Sequence of chain 1.A:
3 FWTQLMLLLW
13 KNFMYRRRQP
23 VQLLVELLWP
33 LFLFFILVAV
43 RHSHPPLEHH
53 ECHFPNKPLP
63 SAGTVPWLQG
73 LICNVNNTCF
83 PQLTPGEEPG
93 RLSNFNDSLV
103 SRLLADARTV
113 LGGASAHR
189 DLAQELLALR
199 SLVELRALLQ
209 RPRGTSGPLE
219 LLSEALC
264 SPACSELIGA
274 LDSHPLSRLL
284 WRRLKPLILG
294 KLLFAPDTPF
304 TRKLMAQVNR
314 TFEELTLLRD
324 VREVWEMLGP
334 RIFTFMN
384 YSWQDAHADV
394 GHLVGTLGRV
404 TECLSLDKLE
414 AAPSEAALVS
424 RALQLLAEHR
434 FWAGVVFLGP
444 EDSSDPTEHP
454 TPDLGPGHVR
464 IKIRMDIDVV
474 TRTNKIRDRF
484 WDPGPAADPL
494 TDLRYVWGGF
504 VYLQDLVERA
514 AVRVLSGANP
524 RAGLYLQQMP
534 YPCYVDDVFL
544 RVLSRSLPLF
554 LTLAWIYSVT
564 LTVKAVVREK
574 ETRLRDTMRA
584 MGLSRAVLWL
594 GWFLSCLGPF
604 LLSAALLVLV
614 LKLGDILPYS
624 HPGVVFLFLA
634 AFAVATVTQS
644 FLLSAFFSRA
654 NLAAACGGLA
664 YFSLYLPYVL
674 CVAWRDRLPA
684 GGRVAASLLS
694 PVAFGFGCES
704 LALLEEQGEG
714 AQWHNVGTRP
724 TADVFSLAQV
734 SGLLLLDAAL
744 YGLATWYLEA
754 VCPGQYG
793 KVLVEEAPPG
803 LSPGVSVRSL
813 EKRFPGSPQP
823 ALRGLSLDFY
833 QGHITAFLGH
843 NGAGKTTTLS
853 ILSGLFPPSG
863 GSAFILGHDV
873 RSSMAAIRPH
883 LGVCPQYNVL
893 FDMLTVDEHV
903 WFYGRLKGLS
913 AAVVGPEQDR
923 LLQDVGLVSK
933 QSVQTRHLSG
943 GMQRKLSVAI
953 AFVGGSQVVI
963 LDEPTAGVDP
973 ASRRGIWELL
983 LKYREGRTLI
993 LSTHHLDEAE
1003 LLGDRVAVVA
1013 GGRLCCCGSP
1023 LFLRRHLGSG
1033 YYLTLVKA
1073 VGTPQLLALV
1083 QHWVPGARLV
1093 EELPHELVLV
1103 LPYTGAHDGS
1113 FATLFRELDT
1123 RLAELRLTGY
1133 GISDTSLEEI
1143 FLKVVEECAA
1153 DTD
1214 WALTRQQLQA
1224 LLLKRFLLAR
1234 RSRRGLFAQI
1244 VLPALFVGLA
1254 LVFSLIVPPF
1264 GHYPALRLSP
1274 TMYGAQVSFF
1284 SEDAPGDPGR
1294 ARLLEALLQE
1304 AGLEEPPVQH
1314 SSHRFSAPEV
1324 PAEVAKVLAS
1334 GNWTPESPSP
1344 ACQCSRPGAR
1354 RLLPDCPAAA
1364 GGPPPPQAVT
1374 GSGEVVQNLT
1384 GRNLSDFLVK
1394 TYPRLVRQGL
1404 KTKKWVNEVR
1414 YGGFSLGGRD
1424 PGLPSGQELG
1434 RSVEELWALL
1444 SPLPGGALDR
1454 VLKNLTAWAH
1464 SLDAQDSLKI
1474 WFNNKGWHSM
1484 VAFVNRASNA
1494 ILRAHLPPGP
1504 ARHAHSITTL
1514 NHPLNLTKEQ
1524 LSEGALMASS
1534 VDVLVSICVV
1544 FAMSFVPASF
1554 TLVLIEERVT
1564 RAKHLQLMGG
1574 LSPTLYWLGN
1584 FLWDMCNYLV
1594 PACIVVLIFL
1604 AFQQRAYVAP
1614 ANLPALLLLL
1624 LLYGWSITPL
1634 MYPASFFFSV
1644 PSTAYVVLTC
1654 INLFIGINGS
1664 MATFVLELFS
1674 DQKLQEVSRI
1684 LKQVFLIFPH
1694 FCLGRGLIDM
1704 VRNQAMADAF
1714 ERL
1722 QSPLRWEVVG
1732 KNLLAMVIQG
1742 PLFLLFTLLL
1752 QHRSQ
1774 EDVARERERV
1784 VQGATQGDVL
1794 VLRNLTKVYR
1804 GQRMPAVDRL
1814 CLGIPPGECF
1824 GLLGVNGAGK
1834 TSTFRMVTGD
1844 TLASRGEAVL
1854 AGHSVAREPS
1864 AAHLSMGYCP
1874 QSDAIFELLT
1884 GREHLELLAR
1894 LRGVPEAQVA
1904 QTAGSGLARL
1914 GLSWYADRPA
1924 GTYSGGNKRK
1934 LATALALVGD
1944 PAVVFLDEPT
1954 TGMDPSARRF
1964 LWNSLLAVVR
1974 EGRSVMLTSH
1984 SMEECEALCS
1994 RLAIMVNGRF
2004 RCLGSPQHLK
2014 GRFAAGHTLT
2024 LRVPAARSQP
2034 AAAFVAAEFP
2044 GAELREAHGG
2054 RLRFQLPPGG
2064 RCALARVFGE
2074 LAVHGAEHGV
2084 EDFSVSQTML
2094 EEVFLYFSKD

A small-molecule ligand and the protein it binds are described below.
Small molecule (SMILES): CC(=O)N[C@@H]1[C@@H](O)[C@H](O)[C@@H](CO)O[C@H]1O

Binding-site contacts:
Ligand atom C6 contacts residue ASP410 of chain 1.A at 4.4 Å.
Ligand atom C4 contacts residue GLU316 of chain 1.A at 3.4 Å.
Ligand atom C2 contacts residue GLU316 of chain 1.A at 4.0 Å.
Ligand atom C1 contacts residue ASN312 of chain 1.A at 1.4 Å.
Ligand atom O4 contacts residue ASP410 of chain 1.A at 4.0 Å.
Ligand atom C7 contacts residue ASN312 of chain 1.A at 3.1 Å.
Ligand atom O4 contacts residue GLU316 of chain 1.A at 4.5 Å.
Ligand atom C5 contacts residue ASN312 of chain 1.A at 3.7 Å.
Ligand atom C5 contacts residue ASP410 of chain 1.A at 4.0 Å.
Ligand atom O6 contacts residue ASP410 of chain 1.A at 3.8 Å.
Ligand atom C3 contacts residue ASN312 of chain 1.A at 3.8 Å.
Ligand atom O6 contacts residue GLU316 of chain 1.A at 4.3 Å.
Ligand atom C8 contacts residue LEU412 of chain 1.A at 4.1 Å (hydrophobic).
Ligand atom N2 contacts residue ASN312 of chain 1.A at 2.9 Å (h-bond).
Ligand atom C4 contacts residue ASN312 of chain 1.A at 4.2 Å.
Ligand atom O5 contacts residue ASN312 of chain 1.A at 2.4 Å (h-bond).
Ligand atom O7 contacts residue ASN312 of chain 1.A at 3.2 Å (h-bond).
Ligand atom C8 contacts residue ASN312 of chain 1.A at 4.2 Å.
Ligand atom O6 contacts residue ASN312 of chain 1.A at 4.3 Å.
Ligand atom C2 contacts residue ASN312 of chain 1.A at 2.4 Å.
Ligand atom C1 contacts residue GLU316 of chain 1.A at 3.9 Å.
Ligand atom C5 contacts residue GLU316 of chain 1.A at 3.4 Å.
Ligand atom C6 contacts residue LEU409 of chain 1.A at 3.7 Å (hydrophobic).
Ligand atom C3 contacts residue GLU316 of chain 1.A at 4.3 Å.
Ligand atom C4 contacts residue ASP410 of chain 1.A at 4.4 Å.
Ligand atom O6 contacts residue LEU409 of chain 1.A at 3.2 Å (h-bond).
Ligand atom C6 contacts residue GLU316 of chain 1.A at 3.4 Å.
Ligand atom O5 contacts residue GLU316 of chain 1.A at 3.0 Å (salt-bridge).